Sequence of chain 1.B:
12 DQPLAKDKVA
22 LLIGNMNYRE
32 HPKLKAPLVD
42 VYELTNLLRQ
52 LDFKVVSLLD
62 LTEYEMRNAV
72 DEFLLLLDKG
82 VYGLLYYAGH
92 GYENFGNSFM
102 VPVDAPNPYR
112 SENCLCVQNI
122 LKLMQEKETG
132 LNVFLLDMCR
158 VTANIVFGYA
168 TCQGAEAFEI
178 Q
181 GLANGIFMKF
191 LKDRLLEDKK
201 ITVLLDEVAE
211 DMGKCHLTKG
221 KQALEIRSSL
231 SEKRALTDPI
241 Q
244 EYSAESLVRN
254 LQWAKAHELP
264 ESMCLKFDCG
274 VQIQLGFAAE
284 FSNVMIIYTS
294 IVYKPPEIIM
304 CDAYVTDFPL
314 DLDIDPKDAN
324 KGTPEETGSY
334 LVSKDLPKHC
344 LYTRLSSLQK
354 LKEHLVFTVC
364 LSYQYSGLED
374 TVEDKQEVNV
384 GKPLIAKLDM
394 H

A small-molecule ligand and the protein it binds are described below.
Small molecule (SMILES): NCc1cnn(-c2ccc(NC(=O)N[C@H]3COc4ccc(Br)cc4C3)cc2Cl)c1

Binding-site contacts:
Ligand atom BR2 contacts residue TRP256 of chain 1.B at 3.8 Å.
Ligand atom C4 contacts residue VAL57 of chain 1.B at 3.7 Å (hydrophobic).
Ligand atom C25 contacts residue GLU66 of chain 1.B at 3.6 Å.
Ligand atom C15 contacts residue MET393 of chain 1.B at 3.7 Å (hydrophobic).
Ligand atom O7 contacts residue LEU22 of chain 1.B at 3.6 Å.
Ligand atom C27 contacts residue GLU66 of chain 1.B at 3.8 Å.
Ligand atom C3 contacts residue ALA21 of chain 1.B at 3.4 Å (hydrophobic).
Ligand atom N13 contacts residue GLU73 of chain 1.B at 3.0 Å (salt-bridge).
Ligand atom C6 contacts residue LEU77 of chain 1.B at 3.6 Å (hydrophobic).
Ligand atom C8 contacts residue PHE74 of chain 1.B at 3.8 Å (hydrophobic).
Ligand atom C24 contacts residue ASN69 of chain 1.B at 3.4 Å.
Ligand atom O14 contacts residue ILE388 of chain 1.B at 3.7 Å.
Ligand atom C24 contacts residue GLU66 of chain 1.B at 3.7 Å.
Ligand atom C15 contacts residue GLU73 of chain 1.B at 3.5 Å.
Ligand atom C1 contacts residue LEU77 of chain 1.B at 3.5 Å (hydrophobic).
Ligand atom N11 contacts residue GLU73 of chain 1.B at 3.2 Å (salt-bridge).
Ligand atom C26 contacts residue MET393 of chain 1.B at 3.6 Å (hydrophobic).
Ligand atom CL2 contacts residue GLN352 of chain 1.B at 3.7 Å.
Ligand atom N23 contacts residue GLU66 of chain 1.B at 3.7 Å.
Ligand atom C5 contacts residue VAL57 of chain 1.B at 3.7 Å (hydrophobic).
Ligand atom C19 contacts residue ASN69 of chain 1.B at 3.7 Å.
Ligand atom C3 contacts residue LEU77 of chain 1.B at 3.8 Å (hydrophobic).
Ligand atom C19 contacts residue MET393 of chain 1.B at 3.8 Å (hydrophobic).
Ligand atom C8 contacts residue ALA70 of chain 1.B at 3.4 Å (hydrophobic).
Ligand atom N23 contacts residue ASN69 of chain 1.B at 2.7 Å (h-bond).
Ligand atom C2 contacts residue ALA21 of chain 1.B at 3.7 Å (hydrophobic).
Ligand atom C27 contacts residue GLN352 of chain 1.B at 3.4 Å.
Ligand atom C20 contacts residue ASN69 of chain 1.B at 3.5 Å.
Ligand atom O14 contacts residue LEU59 of chain 1.B at 3.7 Å.
Ligand atom CL2 contacts residue GLU66 of chain 1.B at 3.5 Å.
Ligand atom C2 contacts residue LEU77 of chain 1.B at 3.6 Å (hydrophobic).
Ligand atom C25 contacts residue GLN352 of chain 1.B at 3.8 Å.
Ligand atom C26 contacts residue GLN352 of chain 1.B at 3.5 Å.
Ligand atom C5 contacts residue LEU77 of chain 1.B at 3.8 Å (hydrophobic).
Ligand atom N21 contacts residue ASN69 of chain 1.B at 3.8 Å.
Ligand atom N11 contacts residue LEU391 of chain 1.B at 3.6 Å.
Ligand atom O14 contacts residue ALA70 of chain 1.B at 3.6 Å.
Ligand atom N28 contacts residue GLU66 of chain 1.B at 2.6 Å (salt-bridge).
Ligand atom BR2 contacts residue ARG252 of chain 1.B at 3.6 Å.
Ligand atom C12 contacts residue GLU73 of chain 1.B at 3.6 Å.